Sequence of chain 29.E:
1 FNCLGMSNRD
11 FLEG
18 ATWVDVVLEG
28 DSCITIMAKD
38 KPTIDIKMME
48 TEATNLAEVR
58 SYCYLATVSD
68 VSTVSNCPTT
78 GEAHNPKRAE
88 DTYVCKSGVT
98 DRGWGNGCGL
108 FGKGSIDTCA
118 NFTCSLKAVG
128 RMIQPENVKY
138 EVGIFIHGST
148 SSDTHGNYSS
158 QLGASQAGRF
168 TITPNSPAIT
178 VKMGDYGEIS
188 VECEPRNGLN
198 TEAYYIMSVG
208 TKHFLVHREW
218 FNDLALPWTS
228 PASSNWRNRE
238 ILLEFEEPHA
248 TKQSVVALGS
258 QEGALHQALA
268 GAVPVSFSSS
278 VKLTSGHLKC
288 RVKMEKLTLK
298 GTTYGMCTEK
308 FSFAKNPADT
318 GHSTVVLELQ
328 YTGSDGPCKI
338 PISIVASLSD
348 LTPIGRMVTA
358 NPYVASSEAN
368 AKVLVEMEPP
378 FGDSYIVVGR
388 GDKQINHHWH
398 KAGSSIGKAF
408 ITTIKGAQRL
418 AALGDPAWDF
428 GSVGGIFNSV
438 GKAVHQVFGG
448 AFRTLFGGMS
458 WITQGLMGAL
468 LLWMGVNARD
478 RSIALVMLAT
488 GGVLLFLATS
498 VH

Binding-site contacts:
Ligand atom C8 contacts residue ASN154 of chain 29.E at 3.7 Å.
Ligand atom C5 contacts residue ASN154 of chain 29.E at 3.6 Å.
Ligand atom C4 contacts residue ASN154 of chain 29.E at 4.2 Å.
Ligand atom O5 contacts residue ASN154 of chain 29.E at 2.4 Å (h-bond).
Ligand atom C1 contacts residue SER157 of chain 29.E at 4.3 Å.
Ligand atom O5 contacts residue SER157 of chain 29.E at 4.0 Å.
Ligand atom C7 contacts residue ASN154 of chain 29.E at 3.3 Å.
Ligand atom C1 contacts residue SER156 of chain 29.E at 4.0 Å.
Ligand atom C3 contacts residue ASN154 of chain 29.E at 3.8 Å.
Ligand atom C1 contacts residue ASN154 of chain 29.E at 1.4 Å.
Ligand atom O7 contacts residue ASN154 of chain 29.E at 3.5 Å (h-bond).
Ligand atom C2 contacts residue ASN154 of chain 29.E at 2.5 Å.
Ligand atom N2 contacts residue ASN154 of chain 29.E at 2.8 Å (h-bond).
Ligand atom O6 contacts residue SER157 of chain 29.E at 4.2 Å.

A protein and the small-molecule ligand that binds it are described below.
Small molecule (SMILES): CC(=O)N[C@@H]1[C@@H](O)[C@H](O)[C@@H](CO)O[C@H]1O